Sequence of chain 36.A:
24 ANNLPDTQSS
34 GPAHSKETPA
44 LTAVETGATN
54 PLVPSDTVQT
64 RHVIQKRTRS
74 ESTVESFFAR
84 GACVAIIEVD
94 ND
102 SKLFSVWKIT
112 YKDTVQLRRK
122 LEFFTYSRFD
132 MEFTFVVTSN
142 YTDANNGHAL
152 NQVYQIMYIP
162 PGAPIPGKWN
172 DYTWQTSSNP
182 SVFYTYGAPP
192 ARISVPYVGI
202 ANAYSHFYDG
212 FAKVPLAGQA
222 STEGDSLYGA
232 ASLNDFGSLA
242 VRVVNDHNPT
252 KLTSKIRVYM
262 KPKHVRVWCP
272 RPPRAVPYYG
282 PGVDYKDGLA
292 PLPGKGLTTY

Binding-site contacts:
Ligand atom C14 contacts residue TYR159 of chain 36.A at 3.5 Å (hydrophobic).
Ligand atom C10 contacts residue TYR159 of chain 36.A at 3.5 Å (hydrophobic).
Ligand atom C1 contacts residue TYR205 of chain 36.A at 3.8 Å (hydrophobic).
Ligand atom O2 contacts residue VAL196 of chain 36.A at 3.4 Å.
Ligand atom C11 contacts residue ILE110 of chain 36.A at 3.8 Å (hydrophobic).
Ligand atom O3 contacts residue TYR112 of chain 36.A at 3.6 Å.
Ligand atom C3 contacts residue MET132 of chain 36.A at 3.7 Å (hydrophobic).
Ligand atom C4 contacts residue MET132 of chain 36.A at 3.8 Å (hydrophobic).
Ligand atom C16 contacts residue TYR159 of chain 36.A at 3.8 Å (hydrophobic).
Ligand atom CL3 contacts residue PHE134 of chain 36.A at 3.8 Å.
Ligand atom O1 contacts residue MET132 of chain 36.A at 3.7 Å.
Ligand atom C7 contacts residue MET132 of chain 36.A at 3.3 Å (hydrophobic).
Ligand atom CL2 contacts residue TYR159 of chain 36.A at 3.6 Å.
Ligand atom C20 contacts residue LEU240 of chain 36.A at 3.8 Å (hydrophobic).
Ligand atom CL2 contacts residue ILE25 of chain 36.C at 3.4 Å.
Ligand atom O1 contacts residue ILE110 of chain 36.A at 3.7 Å.
Ligand atom C6 contacts residue TYR112 of chain 36.A at 3.7 Å (hydrophobic).
Ligand atom C8 contacts residue MET132 of chain 36.A at 3.4 Å (hydrophobic).
Ligand atom C19 contacts residue LEU240 of chain 36.A at 3.8 Å (hydrophobic).
Ligand atom C16 contacts residue ALA24 of chain 36.C at 3.8 Å (hydrophobic).
Ligand atom C21 contacts residue TYR205 of chain 36.A at 3.8 Å (hydrophobic).
Ligand atom O1 contacts residue PHE237 of chain 36.A at 3.8 Å.
Ligand atom O3 contacts residue PHE130 of chain 36.A at 3.6 Å.
Ligand atom C9 contacts residue PHE237 of chain 36.A at 3.7 Å (hydrophobic).
Ligand atom C17 contacts residue ALA24 of chain 36.C at 3.7 Å (hydrophobic).
Ligand atom C21 contacts residue HIS207 of chain 36.A at 3.6 Å.
Ligand atom CL3 contacts residue LEU240 of chain 36.A at 3.8 Å.
Ligand atom C5 contacts residue TYR112 of chain 36.A at 3.5 Å (hydrophobic).
Ligand atom C17 contacts residue TYR159 of chain 36.A at 3.7 Å (hydrophobic).
Ligand atom C9 contacts residue VAL199 of chain 36.A at 3.6 Å (hydrophobic).
Ligand atom C13 contacts residue MET132 of chain 36.A at 3.4 Å (hydrophobic).
Ligand atom CL2 contacts residue ALA24 of chain 36.C at 3.5 Å.
Ligand atom C13 contacts residue ILE110 of chain 36.A at 3.7 Å (hydrophobic).
Ligand atom C13 contacts residue PHE134 of chain 36.A at 3.7 Å (hydrophobic).
Ligand atom C21 contacts residue SER128 of chain 36.A at 3.8 Å.
Ligand atom C2 contacts residue PHE237 of chain 36.A at 3.6 Å (hydrophobic).
Ligand atom C12 contacts residue ILE110 of chain 36.A at 3.8 Å (hydrophobic).
Ligand atom C20 contacts residue ILE194 of chain 36.A at 3.8 Å (hydrophobic).
Ligand atom C12 contacts residue PHE134 of chain 36.A at 3.8 Å (hydrophobic).
Ligand atom C7 contacts residue PHE237 of chain 36.A at 3.5 Å (hydrophobic).

Sequence of chain 36.C:
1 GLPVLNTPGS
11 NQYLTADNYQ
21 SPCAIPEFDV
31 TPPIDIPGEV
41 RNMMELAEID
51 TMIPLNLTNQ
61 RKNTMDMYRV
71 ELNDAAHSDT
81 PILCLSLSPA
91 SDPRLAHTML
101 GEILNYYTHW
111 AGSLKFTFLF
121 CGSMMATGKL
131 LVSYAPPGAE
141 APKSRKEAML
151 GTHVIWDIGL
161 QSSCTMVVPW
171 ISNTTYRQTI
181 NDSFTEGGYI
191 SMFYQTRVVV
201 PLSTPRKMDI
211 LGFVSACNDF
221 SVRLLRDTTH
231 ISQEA

A protein and the small-molecule ligand that binds it are described below.
Small molecule (SMILES): COc1ccc(OCc2ccc(COc3c(Cl)cccc3Cl)cc2)c(Cl)c1